Sequence of chain 1.A:
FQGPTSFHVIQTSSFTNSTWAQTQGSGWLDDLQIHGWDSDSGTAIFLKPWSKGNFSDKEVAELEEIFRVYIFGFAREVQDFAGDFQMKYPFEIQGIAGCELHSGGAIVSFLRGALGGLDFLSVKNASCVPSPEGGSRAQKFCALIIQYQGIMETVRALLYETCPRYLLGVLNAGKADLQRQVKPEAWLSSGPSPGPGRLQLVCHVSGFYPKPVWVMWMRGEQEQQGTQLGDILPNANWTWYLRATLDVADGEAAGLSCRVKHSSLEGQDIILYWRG

Binding-site contacts:
Ligand atom O4 contacts residue SO41 of chain 2.J at 3.1 Å (h-bond).
Ligand atom C8 contacts residue ALA128 of chain 2.A at 3.8 Å (hydrophobic).
Ligand atom O7 contacts residue GLU155 of chain 2.A at 4.5 Å.
Ligand atom O6 contacts residue ASN127 of chain 1.A at 2.9 Å (h-bond).
Ligand atom C4 contacts residue ASN127 of chain 1.A at 4.2 Å.
Ligand atom O5 contacts residue ASN127 of chain 1.A at 2.4 Å (h-bond).
Ligand atom O7 contacts residue ASN127 of chain 1.A at 3.3 Å (h-bond).
Ligand atom C6 contacts residue ASN127 of chain 1.A at 3.4 Å.
Ligand atom O7 contacts residue ARG158 of chain 2.A at 3.4 Å.
Ligand atom C3 contacts residue ASN127 of chain 1.A at 3.7 Å.
Ligand atom N2 contacts residue ASN127 of chain 1.A at 2.9 Å (h-bond).
Ligand atom C8 contacts residue ASN127 of chain 2.A at 3.6 Å.
Ligand atom O7 contacts residue ALA128 of chain 2.A at 3.8 Å.
Ligand atom C7 contacts residue ARG158 of chain 2.A at 4.1 Å.
Ligand atom C5 contacts residue ASN127 of chain 1.A at 3.6 Å.
Ligand atom C1 contacts residue ASN127 of chain 1.A at 1.4 Å.
Ligand atom C4 contacts residue SO41 of chain 2.J at 4.3 Å.
Ligand atom C2 contacts residue ASN127 of chain 1.A at 2.4 Å.
Ligand atom C7 contacts residue ASN127 of chain 1.A at 3.3 Å.
Ligand atom C7 contacts residue ALA128 of chain 2.A at 4.3 Å (hydrophobic).

This small molecule binds to this protein.
Small molecule (SMILES): CC(=O)N[C@@H]1[C@@H](O)[C@H](O)[C@@H](CO)O[C@H]1O

Sequence of chain 2.A:
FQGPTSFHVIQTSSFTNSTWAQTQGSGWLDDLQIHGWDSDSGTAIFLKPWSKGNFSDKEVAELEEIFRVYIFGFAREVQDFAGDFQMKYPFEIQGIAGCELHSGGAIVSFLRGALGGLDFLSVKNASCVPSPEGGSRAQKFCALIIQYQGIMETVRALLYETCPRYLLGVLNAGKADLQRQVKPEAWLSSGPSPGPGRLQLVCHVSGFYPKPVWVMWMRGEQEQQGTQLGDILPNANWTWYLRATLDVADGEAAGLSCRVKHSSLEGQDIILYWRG